Binding-site contacts:
Ligand atom NAO contacts residue ASP69 of chain 1.A at 3.0 Å (salt-bridge).
Ligand atom CAK contacts residue LEU52 of chain 1.A at 3.8 Å (hydrophobic).
Ligand atom OAF contacts residue TYR322 of chain 1.A at 3.0 Å (h-bond).
Ligand atom CAU contacts residue TYR322 of chain 1.A at 3.1 Å (hydrophobic).
Ligand atom CAK contacts residue ARG74 of chain 1.A at 3.4 Å.
Ligand atom OAH contacts residue TRP97 of chain 1.A at 2.3 Å (h-bond).
Ligand atom CAW contacts residue TRP97 of chain 1.A at 3.6 Å (hydrophobic).
Ligand atom CAT contacts residue TYR322 of chain 1.A at 3.0 Å (hydrophobic).
Ligand atom CAC contacts residue ARG211 of chain 1.A at 3.4 Å.
Ligand atom CAB contacts residue ARG143 of chain 1.A at 3.5 Å.
Ligand atom OAF contacts residue ARG211 of chain 1.A at 2.6 Å (salt-bridge).
Ligand atom CAI contacts residue TYR322 of chain 1.A at 3.2 Å (hydrophobic).
Ligand atom CAA contacts residue GLU37 of chain 1.A at 3.6 Å.
Ligand atom OAG contacts residue ARG288 of chain 1.A at 3.3 Å (salt-bridge).
Ligand atom NBB contacts residue GLU37 of chain 1.A at 3.5 Å (salt-bridge).
Ligand atom CAT contacts residue TYR264 of chain 1.A at 3.8 Å (hydrophobic).
Ligand atom CAV contacts residue GLU37 of chain 1.A at 3.2 Å.
Ligand atom OAH contacts residue ASP69 of chain 1.A at 3.8 Å.
Ligand atom CAM contacts residue GLU196 of chain 1.A at 3.4 Å.
Ligand atom CAL contacts residue ARG143 of chain 1.A at 3.2 Å.
Ligand atom CAW contacts residue GLU37 of chain 1.A at 3.6 Å.
Ligand atom CAM contacts residue GLU195 of chain 1.A at 3.6 Å.
Ligand atom CAZ contacts residue GLU196 of chain 1.A at 3.6 Å.
Ligand atom CAC contacts residue GLU196 of chain 1.A at 3.8 Å.
Ligand atom CAA contacts residue ARG74 of chain 1.A at 3.3 Å.
Ligand atom CAW contacts residue ASP69 of chain 1.A at 3.5 Å.
Ligand atom CAJ contacts residue GLU37 of chain 1.A at 2.9 Å.
Ligand atom CAT contacts residue ARG288 of chain 1.A at 3.8 Å.
Ligand atom OAG contacts residue TYR322 of chain 1.A at 3.7 Å.
Ligand atom CAK contacts residue GLU37 of chain 1.A at 3.1 Å.
Ligand atom OAF contacts residue TYR264 of chain 1.A at 3.7 Å.
Ligand atom CAA contacts residue ARG36 of chain 1.A at 3.5 Å.
Ligand atom CAC contacts residue GLU195 of chain 1.A at 3.6 Å.
Ligand atom OAF contacts residue ARG288 of chain 1.A at 3.1 Å (salt-bridge).
Ligand atom OAG contacts residue TYR264 of chain 1.A at 3.6 Å.
Ligand atom CAL contacts residue ALA165 of chain 1.A at 3.7 Å (hydrophobic).
Ligand atom CAL contacts residue GLU195 of chain 1.A at 3.6 Å.
Ligand atom NAP contacts residue ASP69 of chain 1.A at 3.5 Å (salt-bridge).
Ligand atom CAT contacts residue ARG211 of chain 1.A at 3.6 Å.
Ligand atom OAE contacts residue ARG70 of chain 1.A at 3.2 Å (salt-bridge).

Sequence of chain 1.A:
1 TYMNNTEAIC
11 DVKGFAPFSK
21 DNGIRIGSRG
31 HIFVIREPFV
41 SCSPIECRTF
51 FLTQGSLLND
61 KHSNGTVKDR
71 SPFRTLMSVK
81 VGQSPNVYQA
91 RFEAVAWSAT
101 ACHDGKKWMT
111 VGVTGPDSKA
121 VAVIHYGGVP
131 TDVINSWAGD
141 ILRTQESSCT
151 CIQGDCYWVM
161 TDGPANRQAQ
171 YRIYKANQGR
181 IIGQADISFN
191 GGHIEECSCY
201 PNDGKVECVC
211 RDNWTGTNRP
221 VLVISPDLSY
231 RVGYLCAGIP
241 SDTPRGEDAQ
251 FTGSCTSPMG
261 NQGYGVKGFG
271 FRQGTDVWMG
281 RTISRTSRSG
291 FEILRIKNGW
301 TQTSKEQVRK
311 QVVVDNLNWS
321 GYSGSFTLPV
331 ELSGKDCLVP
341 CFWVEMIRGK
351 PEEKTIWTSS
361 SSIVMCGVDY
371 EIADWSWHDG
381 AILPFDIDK

A protein and the small-molecule ligand that binds it are described below.
Small molecule (SMILES): CCC(CC)O[C@@H]1CC(C(=O)O)=C[C@H](n2cc([C@H](O)CC)nn2)[C@H]1NC(C)=O